Binding-site contacts:
Ligand atom O7 contacts residue THR298 of chain 1.A at 3.8 Å.
Ligand atom C12 contacts residue MET299 of chain 1.A at 3.9 Å (hydrophobic).
Ligand atom O1 contacts residue MET299 of chain 1.A at 3.9 Å.
Ligand atom C16 contacts residue LEU326 of chain 1.A at 3.8 Å (hydrophobic).
Ligand atom C27 contacts residue LEU322 of chain 1.A at 3.8 Å (hydrophobic).
Ligand atom C14 contacts residue GLY325 of chain 1.A at 4.0 Å.
Ligand atom C13 contacts residue GLY325 of chain 1.A at 3.5 Å.
Ligand atom O2 contacts residue MET299 of chain 1.A at 3.5 Å (h-bond).
Ligand atom C8 contacts residue ILE328 of chain 1.A at 3.9 Å (hydrophobic).
Ligand atom C13 contacts residue PHE321 of chain 1.A at 3.9 Å (hydrophobic).
Ligand atom C22 contacts residue MET299 of chain 1.A at 3.9 Å (hydrophobic).
Ligand atom C16 contacts residue MET299 of chain 1.A at 3.2 Å (hydrophobic).
Ligand atom C13 contacts residue MET299 of chain 1.A at 3.9 Å (hydrophobic).
Ligand atom C18 contacts residue MET299 of chain 1.A at 3.3 Å (hydrophobic).
Ligand atom C7 contacts residue LEU253 of chain 1.A at 4.0 Å (hydrophobic).
Ligand atom C21 contacts residue PHE329 of chain 1.A at 3.5 Å (hydrophobic).
Ligand atom O6 contacts residue GLY325 of chain 1.A at 3.7 Å.
Ligand atom C6 contacts residue LEU253 of chain 1.A at 3.4 Å (hydrophobic).
Ligand atom C27 contacts residue THR298 of chain 1.A at 3.7 Å.
Ligand atom C25 contacts residue LEU326 of chain 1.C at 4.0 Å (hydrophobic).
Ligand atom O5 contacts residue GLY325 of chain 1.A at 3.1 Å (h-bond).
Ligand atom C27 contacts residue LEU326 of chain 1.A at 3.9 Å (hydrophobic).
Ligand atom O5 contacts residue ILE328 of chain 1.A at 3.4 Å.
Ligand atom C23 contacts residue PHE257 of chain 1.A at 3.8 Å (hydrophobic).
Ligand atom N1 contacts residue MET299 of chain 1.A at 3.7 Å.
Ligand atom C15 contacts residue MET299 of chain 1.A at 3.8 Å (hydrophobic).
Ligand atom C27 contacts residue THR301 of chain 1.A at 3.7 Å.
Ligand atom C2 contacts residue PHE329 of chain 1.A at 3.8 Å (hydrophobic).
Ligand atom C15 contacts residue LEU326 of chain 1.A at 3.9 Å (hydrophobic).
Ligand atom C22 contacts residue THR301 of chain 1.A at 3.7 Å.
Ligand atom C17 contacts residue MET299 of chain 1.A at 3.6 Å (hydrophobic).
Ligand atom N2 contacts residue PHE329 of chain 1.A at 3.9 Å.
Ligand atom C14 contacts residue PHE321 of chain 1.A at 3.8 Å (hydrophobic).
Ligand atom O5 contacts residue PHE329 of chain 1.A at 3.0 Å (h-bond).
Ligand atom C7 contacts residue PHE257 of chain 1.A at 3.6 Å (hydrophobic).
Ligand atom O4 contacts residue ILE328 of chain 1.A at 3.9 Å.
Ligand atom C19 contacts residue PHE329 of chain 1.A at 3.8 Å (hydrophobic).
Ligand atom O7 contacts residue LEU322 of chain 1.A at 3.3 Å.
Ligand atom C3 contacts residue PHE329 of chain 1.A at 3.6 Å (hydrophobic).
Ligand atom O3 contacts residue PHE329 of chain 1.A at 3.2 Å.

The small molecule below binds the protein below.
Small molecule (SMILES): COc1ccc2c3c4n(c2c1)[C@@H](C=C(C)C)OOC(C)(C)C[C@@H]4N1C(=O)[C@@H]2CCCN2C(=O)[C@]1(O)[C@H]3O

Sequence of chain 1.C:
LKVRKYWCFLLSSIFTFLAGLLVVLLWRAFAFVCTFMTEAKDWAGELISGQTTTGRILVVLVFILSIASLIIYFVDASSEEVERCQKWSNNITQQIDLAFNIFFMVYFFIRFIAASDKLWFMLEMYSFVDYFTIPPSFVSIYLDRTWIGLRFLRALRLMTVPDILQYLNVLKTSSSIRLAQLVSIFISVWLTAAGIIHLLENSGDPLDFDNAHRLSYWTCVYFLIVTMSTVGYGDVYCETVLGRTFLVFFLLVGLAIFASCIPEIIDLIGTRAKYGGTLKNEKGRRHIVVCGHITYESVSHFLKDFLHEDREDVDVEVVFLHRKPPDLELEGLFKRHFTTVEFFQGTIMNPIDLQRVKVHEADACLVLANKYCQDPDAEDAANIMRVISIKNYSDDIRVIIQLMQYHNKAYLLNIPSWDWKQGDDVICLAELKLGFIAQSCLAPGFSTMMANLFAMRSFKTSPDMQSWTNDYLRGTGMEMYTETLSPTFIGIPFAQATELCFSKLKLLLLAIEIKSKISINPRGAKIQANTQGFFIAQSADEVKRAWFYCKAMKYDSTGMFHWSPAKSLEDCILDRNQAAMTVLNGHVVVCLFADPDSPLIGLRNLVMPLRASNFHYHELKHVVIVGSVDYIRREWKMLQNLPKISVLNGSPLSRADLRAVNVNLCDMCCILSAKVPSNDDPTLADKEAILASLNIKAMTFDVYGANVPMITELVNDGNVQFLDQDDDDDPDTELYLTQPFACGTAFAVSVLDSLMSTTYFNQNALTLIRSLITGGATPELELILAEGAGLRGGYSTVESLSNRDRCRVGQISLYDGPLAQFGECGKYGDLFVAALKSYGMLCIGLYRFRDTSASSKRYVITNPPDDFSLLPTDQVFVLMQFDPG

Sequence of chain 1.D:
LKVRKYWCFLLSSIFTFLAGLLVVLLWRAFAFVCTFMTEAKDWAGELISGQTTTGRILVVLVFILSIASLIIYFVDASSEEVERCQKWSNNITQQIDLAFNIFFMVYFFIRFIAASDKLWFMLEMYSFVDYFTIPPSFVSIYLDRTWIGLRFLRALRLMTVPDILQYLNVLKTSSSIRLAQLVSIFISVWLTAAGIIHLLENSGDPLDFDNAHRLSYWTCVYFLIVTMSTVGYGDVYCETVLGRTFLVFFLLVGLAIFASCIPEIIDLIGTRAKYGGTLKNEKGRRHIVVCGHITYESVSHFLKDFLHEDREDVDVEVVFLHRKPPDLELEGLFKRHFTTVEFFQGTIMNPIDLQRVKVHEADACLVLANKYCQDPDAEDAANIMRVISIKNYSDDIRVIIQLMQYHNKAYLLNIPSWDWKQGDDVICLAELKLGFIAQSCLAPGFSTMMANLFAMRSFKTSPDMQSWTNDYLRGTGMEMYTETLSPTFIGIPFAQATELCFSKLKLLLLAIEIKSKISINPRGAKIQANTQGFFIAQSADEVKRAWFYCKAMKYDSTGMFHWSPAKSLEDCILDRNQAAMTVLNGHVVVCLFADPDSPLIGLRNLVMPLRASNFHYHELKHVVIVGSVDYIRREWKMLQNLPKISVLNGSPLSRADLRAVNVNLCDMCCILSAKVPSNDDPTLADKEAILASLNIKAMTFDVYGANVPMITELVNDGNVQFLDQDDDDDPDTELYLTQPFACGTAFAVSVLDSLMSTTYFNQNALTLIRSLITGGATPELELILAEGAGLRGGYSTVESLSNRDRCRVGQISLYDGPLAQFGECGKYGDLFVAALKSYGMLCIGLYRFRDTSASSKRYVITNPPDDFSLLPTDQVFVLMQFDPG

Sequence of chain 1.A:
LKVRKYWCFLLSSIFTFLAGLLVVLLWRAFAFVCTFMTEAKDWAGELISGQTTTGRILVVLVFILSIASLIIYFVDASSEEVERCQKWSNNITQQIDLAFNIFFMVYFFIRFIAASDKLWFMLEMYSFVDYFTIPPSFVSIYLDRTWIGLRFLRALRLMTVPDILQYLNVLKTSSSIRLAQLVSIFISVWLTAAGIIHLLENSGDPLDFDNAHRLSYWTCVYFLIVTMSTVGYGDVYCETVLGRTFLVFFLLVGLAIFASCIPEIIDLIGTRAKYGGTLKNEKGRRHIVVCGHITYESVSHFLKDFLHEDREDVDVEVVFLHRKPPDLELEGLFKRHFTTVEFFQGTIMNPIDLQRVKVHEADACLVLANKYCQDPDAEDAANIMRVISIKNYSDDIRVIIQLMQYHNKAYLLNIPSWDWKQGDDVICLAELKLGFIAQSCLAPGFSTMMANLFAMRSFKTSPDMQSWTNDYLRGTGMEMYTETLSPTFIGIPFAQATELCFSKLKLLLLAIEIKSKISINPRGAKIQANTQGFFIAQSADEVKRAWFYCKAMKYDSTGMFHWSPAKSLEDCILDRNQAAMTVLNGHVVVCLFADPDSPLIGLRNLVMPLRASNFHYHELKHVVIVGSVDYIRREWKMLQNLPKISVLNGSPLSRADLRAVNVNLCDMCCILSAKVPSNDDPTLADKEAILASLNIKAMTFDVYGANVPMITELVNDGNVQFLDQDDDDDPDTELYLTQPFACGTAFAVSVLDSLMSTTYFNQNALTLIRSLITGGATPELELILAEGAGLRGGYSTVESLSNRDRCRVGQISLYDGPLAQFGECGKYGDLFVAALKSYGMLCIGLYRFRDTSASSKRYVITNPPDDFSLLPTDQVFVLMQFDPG